Binding-site contacts:
Ligand atom C5' contacts residue ARG15 of chain 48.A at 2.5 Å.
Ligand atom O5' contacts residue ARG15 of chain 48.A at 3.6 Å.
Ligand atom C4' contacts residue ARG15 of chain 48.A at 3.3 Å.
Ligand atom OP2 contacts residue ALA16 of chain 48.A at 4.1 Å.
Ligand atom C5' contacts residue ARG19 of chain 48.A at 3.2 Å.
Ligand atom OP2 contacts residue ARG15 of chain 48.A at 2.5 Å.
Ligand atom OP1 contacts residue MET14 of chain 48.A at 3.8 Å.
Ligand atom O3' contacts residue ARG19 of chain 48.A at 3.6 Å (salt-bridge).
Ligand atom C2 contacts residue A3 of chain 48.B at 3.5 Å.
Ligand atom O4 contacts residue A1 of chain 48.B at 3.0 Å (h-bond).
Ligand atom N1 contacts residue ARG19 of chain 48.A at 3.9 Å.
Ligand atom N3 contacts residue A3 of chain 48.B at 2.8 Å (h-bond).
Ligand atom OP1 contacts residue LYS18 of chain 48.A at 3.7 Å.
Ligand atom C5 contacts residue ARG19 of chain 48.A at 2.9 Å.
Ligand atom C6 contacts residue ARG19 of chain 48.A at 2.7 Å.
Ligand atom C2 contacts residue A2 of chain 48.B at 3.9 Å.
Ligand atom C4 contacts residue ARG19 of chain 48.A at 3.9 Å.
Ligand atom N3 contacts residue A2 of chain 48.B at 3.7 Å.
Ligand atom N1 contacts residue A3 of chain 48.B at 4.3 Å.
Ligand atom O4 contacts residue A3 of chain 48.B at 2.8 Å (h-bond).
Ligand atom C4 contacts residue A1 of chain 48.B at 3.4 Å.
Ligand atom C1' contacts residue ARG19 of chain 48.A at 4.3 Å.
Ligand atom OP2 contacts residue ARG19 of chain 48.A at 2.1 Å (salt-bridge).
Ligand atom C2' contacts residue ARG19 of chain 48.A at 3.6 Å.
Ligand atom OP1 contacts residue ARG15 of chain 48.A at 2.5 Å.
Ligand atom O5' contacts residue ARG19 of chain 48.A at 2.1 Å (salt-bridge).
Ligand atom O4' contacts residue ARG19 of chain 48.A at 3.9 Å.
Ligand atom C3' contacts residue ARG15 of chain 48.A at 3.8 Å.
Ligand atom C4' contacts residue ARG19 of chain 48.A at 3.7 Å.
Ligand atom P contacts residue ARG15 of chain 48.A at 3.1 Å.
Ligand atom C3' contacts residue ARG19 of chain 48.A at 3.4 Å.
Ligand atom P contacts residue ARG19 of chain 48.A at 2.8 Å.
Ligand atom O2 contacts residue A2 of chain 48.B at 3.7 Å.
Ligand atom O2 contacts residue A3 of chain 48.B at 3.2 Å.
Ligand atom C2 contacts residue A1 of chain 48.B at 3.1 Å.
Ligand atom OP1 contacts residue ARG19 of chain 48.A at 4.1 Å.
Ligand atom O3' contacts residue ARG15 of chain 48.A at 3.1 Å (salt-bridge).
Ligand atom C4 contacts residue A3 of chain 48.B at 3.6 Å.
Ligand atom N3 contacts residue A1 of chain 48.B at 2.7 Å (h-bond).
Ligand atom O2 contacts residue A1 of chain 48.B at 2.7 Å (h-bond).

Sequence of chain 48.A:
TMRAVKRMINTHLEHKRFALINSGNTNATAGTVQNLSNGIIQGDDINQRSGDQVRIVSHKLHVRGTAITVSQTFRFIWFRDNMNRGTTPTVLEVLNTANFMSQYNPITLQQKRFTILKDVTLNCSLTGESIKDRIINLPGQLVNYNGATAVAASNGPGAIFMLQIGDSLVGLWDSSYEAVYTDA

A small-molecule ligand and the protein it binds are described below.
Small molecule (SMILES): O=c1ccn([C@@H]2O[C@H](CO[P](=O)(O)O[C@H]3[C@@H](O)[C@H](n4ccc(=O)[nH]c4=O)O[C@@H]3CO[P](=O)(O)O[C@H]3[C@@H](O)[C@H](n4ccc(=O)[nH]c4=O)O[C@@H]3CO[P](=O)(O)O[C@H]3[C@@H](O)[C@H](n4ccc(=O)[nH]c4=O)O[C@@H]3COP(=O)=O)[C@@H](O)[C@H]2O)c(=O)[nH]1